A small-molecule ligand and the protein it binds are described below.
Small molecule (SMILES): Fc1ccc([C@@H]2CCNC[C@H]2COc2ccc3c(c2)OCO3)cc1

Binding-site contacts:
Ligand atom OAQ contacts residue ASP219 of chain 1.F at 4.5 Å.
Ligand atom FAA contacts residue THR239 of chain 1.F at 3.2 Å.
Ligand atom CAU contacts residue VAL411 of chain 1.F at 3.8 Å (hydrophobic).
Ligand atom CAE contacts residue SCN1 of chain 1.PC at 4.0 Å.
Ligand atom CAT contacts residue SCN1 of chain 1.PC at 4.1 Å.
Ligand atom OAP contacts residue LEU224 of chain 1.F at 4.3 Å.
Ligand atom CAD contacts residue PRO221 of chain 1.F at 4.5 Å (hydrophobic).
Ligand atom NAN contacts residue GLU103 of chain 1.F at 3.2 Å (salt-bridge).
Ligand atom CAJ contacts residue SCN1 of chain 1.PC at 4.1 Å.
Ligand atom CAU contacts residue PRO221 of chain 1.F at 3.5 Å (hydrophobic).
Ligand atom CAD contacts residue VAL411 of chain 1.F at 4.3 Å (hydrophobic).
Ligand atom CAR contacts residue THR239 of chain 1.F at 3.6 Å.
Ligand atom CAK contacts residue GLU103 of chain 1.F at 4.4 Å.
Ligand atom CAG contacts residue PRO221 of chain 1.F at 3.4 Å (hydrophobic).
Ligand atom CAG contacts residue VAL411 of chain 1.F at 3.7 Å (hydrophobic).
Ligand atom CAI contacts residue GLU103 of chain 1.F at 3.6 Å.
Ligand atom CAL contacts residue PRO221 of chain 1.F at 4.4 Å (hydrophobic).
Ligand atom OAP contacts residue ASP219 of chain 1.F at 4.4 Å.
Ligand atom CAJ contacts residue PHE100 of chain 1.F at 4.4 Å (hydrophobic).
Ligand atom CAC contacts residue THR239 of chain 1.F at 3.6 Å.
Ligand atom CAL contacts residue ASP219 of chain 1.F at 3.8 Å.
Ligand atom OAP contacts residue VAL411 of chain 1.F at 3.7 Å.
Ligand atom CAE contacts residue PHE367 of chain 1.F at 4.3 Å (hydrophobic).
Ligand atom OAP contacts residue PRO221 of chain 1.F at 3.3 Å.
Ligand atom CAX contacts residue SCN1 of chain 1.PC at 3.7 Å.
Ligand atom CAC contacts residue PHE100 of chain 1.F at 4.0 Å (hydrophobic).
Ligand atom CAF contacts residue PHE100 of chain 1.F at 4.0 Å (hydrophobic).
Ligand atom CAI contacts residue HEM1 of chain 1.OC at 4.1 Å.
Ligand atom CAD contacts residue PHE367 of chain 1.F at 4.4 Å (hydrophobic).
Ligand atom CAB contacts residue THR239 of chain 1.F at 4.0 Å.
Ligand atom CAJ contacts residue GLU103 of chain 1.F at 4.3 Å.

Sequence of chain 1.F:
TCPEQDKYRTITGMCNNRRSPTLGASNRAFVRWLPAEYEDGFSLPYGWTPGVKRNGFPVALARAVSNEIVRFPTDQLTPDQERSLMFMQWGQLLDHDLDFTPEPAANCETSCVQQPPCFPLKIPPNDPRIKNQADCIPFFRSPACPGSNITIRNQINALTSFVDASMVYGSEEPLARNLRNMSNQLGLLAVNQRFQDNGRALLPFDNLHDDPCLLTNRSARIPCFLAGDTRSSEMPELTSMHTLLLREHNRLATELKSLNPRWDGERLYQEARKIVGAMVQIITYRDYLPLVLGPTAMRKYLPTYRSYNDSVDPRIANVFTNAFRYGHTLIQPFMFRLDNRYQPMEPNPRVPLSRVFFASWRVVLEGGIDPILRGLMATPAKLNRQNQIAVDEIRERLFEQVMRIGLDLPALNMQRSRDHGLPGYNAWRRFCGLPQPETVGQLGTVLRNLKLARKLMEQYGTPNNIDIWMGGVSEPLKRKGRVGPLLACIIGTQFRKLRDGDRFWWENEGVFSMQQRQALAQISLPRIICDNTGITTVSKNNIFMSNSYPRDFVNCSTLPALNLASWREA